Binding-site contacts:
Ligand atom C18 contacts residue PHE182 of chain 24.A at 4.0 Å (hydrophobic).
Ligand atom C19 contacts residue ILE125 of chain 24.A at 3.2 Å (hydrophobic).
Ligand atom C21 contacts residue TYR147 of chain 24.A at 2.7 Å (hydrophobic).
Ligand atom C10 contacts residue SER123 of chain 24.A at 4.2 Å.
Ligand atom C17 contacts residue ILE220 of chain 24.A at 3.9 Å (hydrophobic).
Ligand atom C1 contacts residue ASN215 of chain 24.A at 3.6 Å.
Ligand atom C21 contacts residue ILE220 of chain 24.A at 3.5 Å (hydrophobic).
Ligand atom C14 contacts residue MET217 of chain 24.A at 3.9 Å (hydrophobic).
Ligand atom C15 contacts residue ILE101 of chain 24.A at 4.1 Å (hydrophobic).
Ligand atom C17 contacts residue TYR147 of chain 24.A at 4.0 Å (hydrophobic).
Ligand atom C7 contacts residue THR102 of chain 24.A at 4.2 Å.
Ligand atom C18 contacts residue ILE125 of chain 24.A at 4.2 Å (hydrophobic).
Ligand atom N4 contacts residue TYR193 of chain 24.A at 3.5 Å.
Ligand atom O2 contacts residue MET195 of chain 24.A at 4.4 Å.
Ligand atom C14 contacts residue ILE101 of chain 24.A at 4.1 Å (hydrophobic).
Ligand atom C11 contacts residue HIS241 of chain 24.A at 3.7 Å.
Ligand atom N5 contacts residue TYR193 of chain 24.A at 4.0 Å.
Ligand atom C3 contacts residue TYR193 of chain 24.A at 3.8 Å (hydrophobic).
Ligand atom C7 contacts residue LEU103 of chain 24.A at 3.2 Å (hydrophobic).
Ligand atom C13 contacts residue ILE101 of chain 24.A at 3.4 Å (hydrophobic).
Ligand atom C1 contacts residue TYR194 of chain 24.A at 4.2 Å (hydrophobic).
Ligand atom O2 contacts residue TYR193 of chain 24.A at 3.4 Å.
Ligand atom C13 contacts residue THR102 of chain 24.A at 4.3 Å.
Ligand atom C10 contacts residue HIS241 of chain 24.A at 3.6 Å.
Ligand atom C8 contacts residue LEU103 of chain 24.A at 3.1 Å (hydrophobic).
Ligand atom C1 contacts residue MET195 of chain 24.A at 4.3 Å (hydrophobic).
Ligand atom C16 contacts residue TYR147 of chain 24.A at 4.3 Å (hydrophobic).
Ligand atom C17 contacts residue ILE101 of chain 24.A at 3.8 Å (hydrophobic).
Ligand atom C16 contacts residue ILE101 of chain 24.A at 3.5 Å (hydrophobic).
Ligand atom C3 contacts residue LEU103 of chain 24.A at 4.2 Å (hydrophobic).
Ligand atom C20 contacts residue ILE125 of chain 24.A at 3.4 Å (hydrophobic).
Ligand atom C6 contacts residue THR102 of chain 24.A at 4.3 Å.
Ligand atom C21 contacts residue ILE101 of chain 24.A at 4.0 Å (hydrophobic).
Ligand atom N4 contacts residue MET217 of chain 24.A at 3.3 Å.
Ligand atom C18 contacts residue ILE220 of chain 24.A at 4.3 Å (hydrophobic).
Ligand atom C1 contacts residue TYR193 of chain 24.A at 3.8 Å (hydrophobic).
Ligand atom N5 contacts residue MET217 of chain 24.A at 3.3 Å (h-bond).
Ligand atom C8 contacts residue PHE121 of chain 24.A at 4.3 Å (hydrophobic).
Ligand atom C3 contacts residue PHE121 of chain 24.A at 4.4 Å (hydrophobic).
Ligand atom C14 contacts residue LEU187 of chain 24.A at 4.3 Å (hydrophobic).

Sequence of chain 24.A:
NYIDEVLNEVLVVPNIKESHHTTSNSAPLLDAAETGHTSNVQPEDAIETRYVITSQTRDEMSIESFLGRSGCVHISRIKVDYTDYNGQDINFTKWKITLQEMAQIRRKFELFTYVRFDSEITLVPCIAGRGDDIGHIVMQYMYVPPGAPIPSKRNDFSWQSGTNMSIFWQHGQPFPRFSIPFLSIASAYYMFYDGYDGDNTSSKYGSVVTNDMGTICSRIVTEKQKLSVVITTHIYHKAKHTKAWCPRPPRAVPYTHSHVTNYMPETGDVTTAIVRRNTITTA

This small molecule binds to this protein.
Small molecule (SMILES): COc1ccc(N2CCN(c3cccc(C)c3)CC2)nn1